Sequence of chain 1.A:
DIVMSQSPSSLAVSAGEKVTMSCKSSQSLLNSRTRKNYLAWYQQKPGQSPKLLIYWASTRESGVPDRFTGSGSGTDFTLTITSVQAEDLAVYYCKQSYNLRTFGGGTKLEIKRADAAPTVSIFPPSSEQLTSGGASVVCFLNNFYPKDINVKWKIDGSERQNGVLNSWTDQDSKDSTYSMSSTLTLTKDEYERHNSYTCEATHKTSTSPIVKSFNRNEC

This small molecule binds to this protein.
Small molecule (SMILES): C=CCO[C@]1(C(=O)O)C[C@@H](O[C@]2(C(=O)O)C[C@@H](O)[C@@H](O)[C@@H]([C@H](O)CO)O2)[C@@H](O)[C@@H]([C@H](O)CO)O1

Binding-site contacts:
Ligand atom C1 contacts residue TYR33 of chain 1.B at 3.8 Å (hydrophobic).
Ligand atom C1 contacts residue ARG33 of chain 1.A at 3.9 Å.
Ligand atom C7 contacts residue TYR98 of chain 1.A at 3.5 Å (hydrophobic).
Ligand atom C3 contacts residue TYR33 of chain 1.B at 4.1 Å (hydrophobic).
Ligand atom O5 contacts residue GLU107 of chain 1.B at 4.2 Å.
Ligand atom C1 contacts residue ARG52 of chain 1.B at 3.5 Å.
Ligand atom O5 contacts residue ARG101 of chain 1.A at 3.4 Å (salt-bridge).
Ligand atom O4 contacts residue SER97 of chain 1.A at 3.7 Å.
Ligand atom O7 contacts residue TYR98 of chain 1.A at 3.5 Å (h-bond).
Ligand atom C6 contacts residue ASN56 of chain 1.B at 4.2 Å.
Ligand atom O5 contacts residue ASN56 of chain 1.B at 3.3 Å (h-bond).
Ligand atom O1B contacts residue ARG52 of chain 1.B at 2.6 Å (salt-bridge).
Ligand atom C5 contacts residue ASN56 of chain 1.B at 4.0 Å.
Ligand atom O4 contacts residue HIS102 of chain 1.B at 4.1 Å.
Ligand atom O1B contacts residue TYR33 of chain 1.B at 2.7 Å (h-bond).
Ligand atom C2 contacts residue TYR33 of chain 1.B at 4.1 Å (hydrophobic).
Ligand atom O1A contacts residue PHE50 of chain 1.B at 4.2 Å.
Ligand atom C4 contacts residue GLU107 of chain 1.B at 3.6 Å.
Ligand atom O4 contacts residue ARG101 of chain 1.A at 2.8 Å (salt-bridge).
Ligand atom O5 contacts residue SER97 of chain 1.A at 2.5 Å (h-bond).
Ligand atom O1B contacts residue ARG33 of chain 1.A at 4.2 Å.
Ligand atom C5 contacts residue GLU107 of chain 1.B at 4.0 Å.
Ligand atom C4 contacts residue HIS102 of chain 1.B at 3.9 Å.
Ligand atom O7 contacts residue TYR38 of chain 1.A at 3.2 Å.
Ligand atom O7 contacts residue ASN56 of chain 1.B at 2.9 Å (h-bond).
Ligand atom O4 contacts residue GLU107 of chain 1.B at 2.8 Å (salt-bridge).
Ligand atom C4 contacts residue ARG101 of chain 1.A at 3.9 Å.
Ligand atom O4 contacts residue TYR33 of chain 1.B at 3.5 Å (h-bond).
Ligand atom O1B contacts residue PHE50 of chain 1.B at 4.0 Å.
Ligand atom C3 contacts residue ARG101 of chain 1.A at 3.9 Å.
Ligand atom C1 contacts residue PHE50 of chain 1.B at 4.2 Å (hydrophobic).
Ligand atom C5 contacts residue TYR33 of chain 1.B at 3.8 Å (hydrophobic).
Ligand atom C4 contacts residue SER97 of chain 1.A at 4.2 Å.
Ligand atom C5 contacts residue SER97 of chain 1.A at 3.5 Å.
Ligand atom O5 contacts residue TYR33 of chain 1.B at 3.1 Å (h-bond).
Ligand atom O5 contacts residue TYR98 of chain 1.A at 3.7 Å.
Ligand atom C3 contacts residue HIS102 of chain 1.B at 4.2 Å.
Ligand atom O1A contacts residue ARG33 of chain 1.A at 2.8 Å (salt-bridge).
Ligand atom C7 contacts residue ASN56 of chain 1.B at 3.5 Å.
Ligand atom O1A contacts residue ARG52 of chain 1.B at 2.9 Å (salt-bridge).

Sequence of chain 1.B:
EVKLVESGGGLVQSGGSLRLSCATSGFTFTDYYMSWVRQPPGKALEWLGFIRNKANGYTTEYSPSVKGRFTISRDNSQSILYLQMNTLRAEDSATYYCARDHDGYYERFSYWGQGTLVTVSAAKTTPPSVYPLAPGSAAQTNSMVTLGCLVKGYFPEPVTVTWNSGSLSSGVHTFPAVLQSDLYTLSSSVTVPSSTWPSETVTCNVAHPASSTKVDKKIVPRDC